Binding-site contacts:
Ligand atom O1 contacts residue TRP193 of chain 1.B at 4.2 Å.
Ligand atom C5 contacts residue PRO192 of chain 1.B at 4.5 Å (hydrophobic).
Ligand atom O6 contacts residue GLN26 of chain 1.D at 3.0 Å (h-bond).
Ligand atom C1 contacts residue TRP193 of chain 1.B at 3.8 Å (hydrophobic).
Ligand atom O6 contacts residue LEU18 of chain 1.D at 4.0 Å.
Ligand atom C4 contacts residue PHE16 of chain 1.D at 3.3 Å (hydrophobic).
Ligand atom O5 contacts residue TRP193 of chain 1.B at 3.8 Å.
Ligand atom O6 contacts residue TRP193 of chain 1.B at 3.8 Å.
Ligand atom C6 contacts residue TRP193 of chain 1.B at 4.3 Å (hydrophobic).
Ligand atom C6 contacts residue PHE16 of chain 1.D at 3.4 Å (hydrophobic).
Ligand atom O3 contacts residue PHE16 of chain 1.D at 3.9 Å.
Ligand atom C6 contacts residue GLN26 of chain 1.D at 3.5 Å.
Ligand atom C6 contacts residue LEU18 of chain 1.D at 3.8 Å (hydrophobic).
Ligand atom O4 contacts residue PHE25 of chain 1.D at 4.0 Å.
Ligand atom O6 contacts residue PHE25 of chain 1.D at 3.4 Å.
Ligand atom O5 contacts residue TRP193 of chain 1.B at 3.7 Å.
Ligand atom O4 contacts residue PHE16 of chain 1.D at 2.7 Å (h-bond).
Ligand atom O1 contacts residue PRO192 of chain 1.B at 3.6 Å.
Ligand atom C6 contacts residue PHE25 of chain 1.D at 4.2 Å (hydrophobic).
Ligand atom C5 contacts residue GLN26 of chain 1.D at 3.7 Å.
Ligand atom C6 contacts residue LEU196 of chain 1.B at 3.9 Å (hydrophobic).
Ligand atom O4 contacts residue GLN26 of chain 1.D at 3.9 Å.
Ligand atom O6 contacts residue LEU18 of chain 1.D at 3.7 Å.
Ligand atom O6 contacts residue LEU196 of chain 1.B at 4.1 Å.
Ligand atom O4 contacts residue PRO15 of chain 1.D at 4.1 Å.
Ligand atom C5 contacts residue PHE16 of chain 1.D at 4.0 Å (hydrophobic).
Ligand atom C6 contacts residue LEU29 of chain 1.B at 4.3 Å (hydrophobic).

Sequence of chain 1.B:
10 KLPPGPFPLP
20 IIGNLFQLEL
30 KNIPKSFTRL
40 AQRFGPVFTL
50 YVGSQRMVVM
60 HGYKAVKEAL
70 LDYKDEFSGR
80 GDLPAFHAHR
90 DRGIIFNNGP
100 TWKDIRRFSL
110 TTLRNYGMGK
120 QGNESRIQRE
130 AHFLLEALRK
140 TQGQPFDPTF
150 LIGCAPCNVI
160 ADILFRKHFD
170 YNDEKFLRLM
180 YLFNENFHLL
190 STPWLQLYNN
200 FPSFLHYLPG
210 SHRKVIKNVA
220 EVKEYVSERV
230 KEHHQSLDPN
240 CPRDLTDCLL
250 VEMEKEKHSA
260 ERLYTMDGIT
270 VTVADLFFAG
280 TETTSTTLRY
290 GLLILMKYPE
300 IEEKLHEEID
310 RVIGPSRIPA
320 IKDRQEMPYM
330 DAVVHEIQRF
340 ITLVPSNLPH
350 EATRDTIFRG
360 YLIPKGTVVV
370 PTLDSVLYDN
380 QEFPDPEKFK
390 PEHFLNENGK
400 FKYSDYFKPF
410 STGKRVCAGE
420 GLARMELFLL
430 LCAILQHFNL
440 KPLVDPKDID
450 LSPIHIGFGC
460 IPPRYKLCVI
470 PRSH

The protein below binds the small molecule below.
Small molecule (SMILES): OC[C@H]1O[C@@](CO)(O[C@H]2O[C@H](CO)[C@@H](O)[C@H](O)[C@H]2O)[C@@H](O)[C@@H]1O

Sequence of chain 1.D:
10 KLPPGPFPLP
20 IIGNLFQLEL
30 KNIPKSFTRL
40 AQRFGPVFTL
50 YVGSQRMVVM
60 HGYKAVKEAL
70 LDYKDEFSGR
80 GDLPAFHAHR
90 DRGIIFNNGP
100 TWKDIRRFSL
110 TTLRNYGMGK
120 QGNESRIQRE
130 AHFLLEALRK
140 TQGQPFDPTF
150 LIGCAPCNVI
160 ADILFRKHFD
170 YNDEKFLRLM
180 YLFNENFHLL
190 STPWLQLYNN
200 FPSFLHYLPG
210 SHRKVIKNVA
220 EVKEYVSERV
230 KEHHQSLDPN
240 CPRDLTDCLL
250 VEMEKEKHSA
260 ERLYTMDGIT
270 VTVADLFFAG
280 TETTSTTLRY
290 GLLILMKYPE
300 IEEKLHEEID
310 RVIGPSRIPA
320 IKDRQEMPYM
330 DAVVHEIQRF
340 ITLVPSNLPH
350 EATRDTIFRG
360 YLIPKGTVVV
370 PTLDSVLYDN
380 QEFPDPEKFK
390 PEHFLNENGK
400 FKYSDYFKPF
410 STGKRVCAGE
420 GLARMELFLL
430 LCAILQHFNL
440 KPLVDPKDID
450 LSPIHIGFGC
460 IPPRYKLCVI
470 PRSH